Sequence of chain 2.A:
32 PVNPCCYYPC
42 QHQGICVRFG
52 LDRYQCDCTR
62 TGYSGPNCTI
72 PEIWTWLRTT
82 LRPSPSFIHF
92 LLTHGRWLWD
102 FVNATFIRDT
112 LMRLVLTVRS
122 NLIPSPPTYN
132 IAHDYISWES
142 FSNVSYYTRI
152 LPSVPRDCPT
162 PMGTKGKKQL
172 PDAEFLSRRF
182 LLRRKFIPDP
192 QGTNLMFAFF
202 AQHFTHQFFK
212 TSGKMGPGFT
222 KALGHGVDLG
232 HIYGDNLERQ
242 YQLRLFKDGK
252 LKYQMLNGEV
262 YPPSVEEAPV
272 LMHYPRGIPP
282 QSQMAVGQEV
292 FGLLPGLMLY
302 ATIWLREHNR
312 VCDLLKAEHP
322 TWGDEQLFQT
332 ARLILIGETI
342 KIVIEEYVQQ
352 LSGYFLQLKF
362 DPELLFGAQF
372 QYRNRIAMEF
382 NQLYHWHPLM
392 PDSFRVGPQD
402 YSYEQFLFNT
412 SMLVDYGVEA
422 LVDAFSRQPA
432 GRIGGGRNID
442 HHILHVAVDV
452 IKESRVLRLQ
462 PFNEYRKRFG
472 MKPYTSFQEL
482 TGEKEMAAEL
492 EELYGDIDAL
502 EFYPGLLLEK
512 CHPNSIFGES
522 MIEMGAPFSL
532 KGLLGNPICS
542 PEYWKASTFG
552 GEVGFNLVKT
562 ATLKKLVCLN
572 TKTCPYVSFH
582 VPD

The protein below binds the small molecule below.
Small molecule (SMILES): CC(=O)N[C@H]1[C@H](O[C@H]2[C@H](O)[C@@H](NC(C)=O)CO[C@@H]2CO)O[C@H](CO)[C@@H](O[C@@H]2O[C@H](CO[C@@H]3O[C@H](CO)[C@@H](O)[C@H](O)[C@@H]3O)[C@@H](O)[C@H](O)[C@@H]2O)[C@@H]1O

Sequence of chain 1.A:
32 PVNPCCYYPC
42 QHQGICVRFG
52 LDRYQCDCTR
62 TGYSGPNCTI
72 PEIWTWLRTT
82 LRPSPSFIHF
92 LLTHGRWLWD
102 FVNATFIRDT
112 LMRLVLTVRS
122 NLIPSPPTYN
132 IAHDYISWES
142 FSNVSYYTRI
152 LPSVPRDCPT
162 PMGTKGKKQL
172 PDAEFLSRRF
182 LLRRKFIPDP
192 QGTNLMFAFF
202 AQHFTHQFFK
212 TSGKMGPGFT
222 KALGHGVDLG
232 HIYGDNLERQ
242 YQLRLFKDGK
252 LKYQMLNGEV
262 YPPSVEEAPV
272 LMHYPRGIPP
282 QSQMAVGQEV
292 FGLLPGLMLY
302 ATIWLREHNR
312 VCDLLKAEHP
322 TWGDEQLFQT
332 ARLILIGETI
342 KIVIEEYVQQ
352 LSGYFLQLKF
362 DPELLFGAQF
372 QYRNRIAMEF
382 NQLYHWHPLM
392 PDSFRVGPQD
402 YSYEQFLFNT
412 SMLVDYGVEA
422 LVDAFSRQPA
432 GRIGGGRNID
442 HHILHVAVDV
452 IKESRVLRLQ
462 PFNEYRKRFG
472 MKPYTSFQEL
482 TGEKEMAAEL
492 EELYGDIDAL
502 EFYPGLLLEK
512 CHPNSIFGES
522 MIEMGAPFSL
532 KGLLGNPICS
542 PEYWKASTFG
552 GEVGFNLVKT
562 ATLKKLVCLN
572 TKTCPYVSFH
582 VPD

Binding-site contacts:
Ligand atom C8 contacts residue MET216 of chain 2.A at 3.4 Å (hydrophobic).
Ligand atom C6 contacts residue LEU238 of chain 1.A at 4.1 Å (hydrophobic).
Ligand atom C2 contacts residue SER146 of chain 2.A at 4.2 Å.
Ligand atom O6 contacts residue PHE247 of chain 1.A at 4.4 Å.
Ligand atom O5 contacts residue LEU238 of chain 1.A at 3.9 Å.
Ligand atom C6 contacts residue TYR147 of chain 2.A at 4.0 Å (hydrophobic).
Ligand atom C5 contacts residue TYR242 of chain 1.A at 3.8 Å (hydrophobic).
Ligand atom C6 contacts residue PHE220 of chain 2.A at 4.1 Å (hydrophobic).
Ligand atom C7 contacts residue SER146 of chain 2.A at 4.0 Å.
Ligand atom C5 contacts residue ASN144 of chain 2.A at 3.7 Å.
Ligand atom O7 contacts residue ASN144 of chain 2.A at 3.7 Å.
Ligand atom O6 contacts residue GLN243 of chain 1.A at 4.4 Å.
Ligand atom O6 contacts residue TYR242 of chain 1.A at 3.6 Å.
Ligand atom C2 contacts residue ASN144 of chain 2.A at 2.5 Å.
Ligand atom C7 contacts residue ASN144 of chain 2.A at 3.5 Å.
Ligand atom C5 contacts residue TYR147 of chain 2.A at 4.5 Å (hydrophobic).
Ligand atom C6 contacts residue TYR242 of chain 1.A at 3.3 Å (hydrophobic).
Ligand atom C5 contacts residue LEU238 of chain 1.A at 4.3 Å (hydrophobic).
Ligand atom C6 contacts residue GLU239 of chain 1.A at 4.2 Å.
Ligand atom C8 contacts residue PHE220 of chain 2.A at 4.2 Å (hydrophobic).
Ligand atom C1 contacts residue ASN144 of chain 2.A at 1.5 Å.
Ligand atom C8 contacts residue SER146 of chain 2.A at 4.1 Å.
Ligand atom C3 contacts residue ASN144 of chain 2.A at 3.8 Å.
Ligand atom C5 contacts residue PHE220 of chain 2.A at 4.1 Å (hydrophobic).
Ligand atom N2 contacts residue SER146 of chain 2.A at 3.2 Å (h-bond).
Ligand atom O6 contacts residue GLU239 of chain 1.A at 2.8 Å (salt-bridge).
Ligand atom O6 contacts residue TYR147 of chain 2.A at 3.8 Å.
Ligand atom N2 contacts residue ASN144 of chain 2.A at 2.8 Å (h-bond).
Ligand atom O5 contacts residue GLU140 of chain 2.A at 4.3 Å.
Ligand atom O5 contacts residue ASN144 of chain 2.A at 2.4 Å (h-bond).
Ligand atom C1 contacts residue GLU140 of chain 2.A at 4.2 Å.
Ligand atom O6 contacts residue TYR242 of chain 1.A at 4.0 Å.
Ligand atom C4 contacts residue LEU238 of chain 1.A at 4.0 Å (hydrophobic).
Ligand atom C1 contacts residue TYR147 of chain 2.A at 3.9 Å (hydrophobic).
Ligand atom C8 contacts residue ASN144 of chain 2.A at 4.5 Å.
Ligand atom O6 contacts residue LEU238 of chain 1.A at 3.7 Å.
Ligand atom C1 contacts residue SER146 of chain 2.A at 4.2 Å.
Ligand atom C4 contacts residue ASN144 of chain 2.A at 4.2 Å.
Ligand atom O5 contacts residue TYR147 of chain 2.A at 3.6 Å.